Binding-site contacts:
Ligand atom C1 contacts residue ASN1131 of chain 1.A at 1.4 Å.
Ligand atom C4 contacts residue ASN1131 of chain 1.A at 4.2 Å.
Ligand atom C8 contacts residue ASN1131 of chain 1.A at 4.3 Å.
Ligand atom O5 contacts residue ASN1131 of chain 1.A at 2.4 Å (h-bond).
Ligand atom C2 contacts residue ASN1131 of chain 1.A at 2.5 Å.
Ligand atom C3 contacts residue ASN1131 of chain 1.A at 3.8 Å.
Ligand atom O7 contacts residue ASN1131 of chain 1.A at 4.5 Å.
Ligand atom C7 contacts residue ASN1131 of chain 1.A at 3.9 Å.
Ligand atom N2 contacts residue ASN1131 of chain 1.A at 2.9 Å (h-bond).
Ligand atom C5 contacts residue ASN1131 of chain 1.A at 3.7 Å.

Sequence of chain 1.A:
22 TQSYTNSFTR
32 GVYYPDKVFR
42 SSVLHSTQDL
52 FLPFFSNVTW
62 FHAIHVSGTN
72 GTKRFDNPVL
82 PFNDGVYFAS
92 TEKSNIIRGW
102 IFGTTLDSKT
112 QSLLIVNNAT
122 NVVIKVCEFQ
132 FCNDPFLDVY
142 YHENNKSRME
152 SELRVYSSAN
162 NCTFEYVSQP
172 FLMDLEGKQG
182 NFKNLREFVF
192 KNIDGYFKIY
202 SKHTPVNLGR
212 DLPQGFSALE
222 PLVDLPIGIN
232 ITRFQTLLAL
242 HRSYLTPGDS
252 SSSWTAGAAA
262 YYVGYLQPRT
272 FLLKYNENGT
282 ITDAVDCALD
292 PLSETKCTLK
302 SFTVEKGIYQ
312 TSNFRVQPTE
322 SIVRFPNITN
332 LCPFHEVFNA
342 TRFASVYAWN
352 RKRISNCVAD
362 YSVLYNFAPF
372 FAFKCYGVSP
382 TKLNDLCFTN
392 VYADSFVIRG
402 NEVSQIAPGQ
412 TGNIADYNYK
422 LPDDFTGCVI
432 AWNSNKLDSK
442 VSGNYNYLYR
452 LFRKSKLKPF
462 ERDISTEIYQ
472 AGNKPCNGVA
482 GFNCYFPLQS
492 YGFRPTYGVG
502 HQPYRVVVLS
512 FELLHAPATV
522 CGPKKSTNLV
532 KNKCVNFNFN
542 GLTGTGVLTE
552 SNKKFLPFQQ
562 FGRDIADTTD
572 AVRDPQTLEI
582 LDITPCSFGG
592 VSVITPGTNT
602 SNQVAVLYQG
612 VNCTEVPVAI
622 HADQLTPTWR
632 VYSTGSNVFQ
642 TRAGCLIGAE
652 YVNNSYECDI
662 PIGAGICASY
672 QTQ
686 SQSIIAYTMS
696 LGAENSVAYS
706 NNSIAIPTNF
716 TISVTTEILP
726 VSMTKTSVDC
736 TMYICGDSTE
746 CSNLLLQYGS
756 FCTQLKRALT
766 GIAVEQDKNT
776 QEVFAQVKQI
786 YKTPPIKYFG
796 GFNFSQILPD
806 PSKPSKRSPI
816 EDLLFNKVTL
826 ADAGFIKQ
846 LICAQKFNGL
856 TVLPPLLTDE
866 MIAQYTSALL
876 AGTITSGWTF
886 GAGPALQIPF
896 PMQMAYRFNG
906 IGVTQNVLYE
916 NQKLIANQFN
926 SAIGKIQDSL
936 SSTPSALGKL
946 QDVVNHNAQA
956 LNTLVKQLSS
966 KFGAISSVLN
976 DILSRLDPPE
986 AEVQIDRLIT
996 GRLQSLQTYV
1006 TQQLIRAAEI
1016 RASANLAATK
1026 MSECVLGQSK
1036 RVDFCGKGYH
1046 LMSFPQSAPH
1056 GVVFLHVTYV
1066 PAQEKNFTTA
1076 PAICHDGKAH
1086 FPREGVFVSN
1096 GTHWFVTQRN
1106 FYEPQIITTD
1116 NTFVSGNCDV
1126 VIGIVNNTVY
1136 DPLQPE

The small molecule below binds the protein below.
Small molecule (SMILES): CC(=O)N[C@@H]1[C@@H](O)[C@H](O)[C@@H](CO)O[C@H]1O